Binding-site contacts:
Ligand atom N2 contacts residue ASN342 of chain 1.A at 2.9 Å (h-bond).
Ligand atom O7 contacts residue SER338 of chain 1.A at 4.1 Å.
Ligand atom C7 contacts residue ASN342 of chain 1.A at 3.3 Å.
Ligand atom C1 contacts residue ASN342 of chain 1.A at 1.4 Å.
Ligand atom C4 contacts residue ASN342 of chain 1.A at 4.3 Å.
Ligand atom C2 contacts residue ASN342 of chain 1.A at 2.5 Å.
Ligand atom O7 contacts residue ASN342 of chain 1.A at 3.2 Å (h-bond).
Ligand atom C8 contacts residue SER338 of chain 1.A at 4.4 Å.
Ligand atom O5 contacts residue ASN342 of chain 1.A at 2.4 Å (h-bond).
Ligand atom C3 contacts residue ASN342 of chain 1.A at 3.8 Å.
Ligand atom C5 contacts residue ASN342 of chain 1.A at 3.7 Å.
Ligand atom C8 contacts residue ASN342 of chain 1.A at 4.4 Å.

This small molecule binds to this protein.
Small molecule (SMILES): CC(=O)N[C@@H]1[C@@H](O)[C@H](O)[C@@H](CO)O[C@H]1O

Sequence of chain 1.A:
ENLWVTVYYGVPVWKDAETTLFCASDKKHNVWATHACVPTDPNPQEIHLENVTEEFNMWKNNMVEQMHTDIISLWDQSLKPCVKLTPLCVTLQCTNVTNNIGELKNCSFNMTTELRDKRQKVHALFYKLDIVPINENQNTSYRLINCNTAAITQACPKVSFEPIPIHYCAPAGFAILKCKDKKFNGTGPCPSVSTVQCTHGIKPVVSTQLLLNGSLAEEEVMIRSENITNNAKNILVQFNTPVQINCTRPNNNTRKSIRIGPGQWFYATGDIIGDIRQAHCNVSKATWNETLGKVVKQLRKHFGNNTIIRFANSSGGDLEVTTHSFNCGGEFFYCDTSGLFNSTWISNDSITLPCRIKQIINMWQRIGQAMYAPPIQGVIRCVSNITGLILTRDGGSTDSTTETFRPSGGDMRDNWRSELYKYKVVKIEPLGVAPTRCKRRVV